A small-molecule ligand and the protein it binds are described below.
Small molecule (SMILES): CC1(C)CN(c2cc(C(F)(F)F)cc3cncn23)CC[C@]12NC(=O)NC2=O

Sequence of chain 1.A:
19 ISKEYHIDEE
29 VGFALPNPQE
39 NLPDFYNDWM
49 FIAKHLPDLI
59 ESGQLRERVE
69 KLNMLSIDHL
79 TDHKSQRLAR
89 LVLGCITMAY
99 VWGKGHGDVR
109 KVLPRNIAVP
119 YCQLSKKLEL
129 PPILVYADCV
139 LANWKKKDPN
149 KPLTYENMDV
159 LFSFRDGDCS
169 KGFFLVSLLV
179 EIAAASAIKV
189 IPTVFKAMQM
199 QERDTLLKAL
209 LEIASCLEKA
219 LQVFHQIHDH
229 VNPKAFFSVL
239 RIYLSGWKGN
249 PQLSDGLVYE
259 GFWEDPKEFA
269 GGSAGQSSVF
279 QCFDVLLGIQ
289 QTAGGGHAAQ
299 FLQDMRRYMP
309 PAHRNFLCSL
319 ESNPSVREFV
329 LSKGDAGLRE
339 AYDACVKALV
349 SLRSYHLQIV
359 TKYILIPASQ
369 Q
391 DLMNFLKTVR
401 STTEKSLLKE

Binding-site contacts:
Ligand atom C14 contacts residue GLY270 of chain 1.A at 3.3 Å.
Ligand atom C12 contacts residue ALA272 of chain 1.A at 3.7 Å (hydrophobic).
Ligand atom F27 contacts residue PHE172 of chain 1.A at 3.8 Å.
Ligand atom C13 contacts residue SER271 of chain 1.A at 4.0 Å.
Ligand atom C12 contacts residue PHE171 of chain 1.A at 3.7 Å (hydrophobic).
Ligand atom C09 contacts residue ARG239 of chain 1.A at 3.6 Å.
Ligand atom C03 contacts residue GLY270 of chain 1.A at 4.0 Å.
Ligand atom C01 contacts residue GLY270 of chain 1.A at 3.5 Å.
Ligand atom F26 contacts residue CYS137 of chain 1.A at 3.4 Å.
Ligand atom N10 contacts residue ALA272 of chain 1.A at 3.9 Å.
Ligand atom C17 contacts residue ALA272 of chain 1.A at 3.2 Å (hydrophobic).
Ligand atom F25 contacts residue CYS137 of chain 1.A at 3.5 Å.
Ligand atom C01 contacts residue SER271 of chain 1.A at 3.8 Å.
Ligand atom C06 contacts residue HEM1 of chain 1.D at 3.6 Å.
Ligand atom C17 contacts residue PHE171 of chain 1.A at 4.0 Å (hydrophobic).
Ligand atom F27 contacts residue VAL138 of chain 1.A at 3.5 Å.
Ligand atom N02 contacts residue GLY270 of chain 1.A at 3.4 Å (h-bond).
Ligand atom O22 contacts residue LEU392 of chain 1.A at 4.0 Å.
Ligand atom C07 contacts residue GLY270 of chain 1.A at 3.6 Å.
Ligand atom C11 contacts residue ALA272 of chain 1.A at 3.5 Å (hydrophobic).
Ligand atom C15 contacts residue HEM1 of chain 1.D at 3.1 Å.
Ligand atom F26 contacts residue PHE172 of chain 1.A at 3.7 Å.
Ligand atom F25 contacts residue SER271 of chain 1.A at 3.5 Å.
Ligand atom F25 contacts residue GLY270 of chain 1.A at 3.6 Å.
Ligand atom C17 contacts residue HEM1 of chain 1.D at 3.3 Å.
Ligand atom F26 contacts residue LEU242 of chain 1.A at 3.5 Å.
Ligand atom C14 contacts residue SER271 of chain 1.A at 3.7 Å.
Ligand atom O22 contacts residue ILE362 of chain 1.A at 3.6 Å.
Ligand atom C13 contacts residue PHE171 of chain 1.A at 3.8 Å (hydrophobic).
Ligand atom N10 contacts residue PHE171 of chain 1.A at 3.8 Å.
Ligand atom N16 contacts residue HEM1 of chain 1.D at 2.2 Å.
Ligand atom F25 contacts residue TYR134 of chain 1.A at 3.8 Å.
Ligand atom C24 contacts residue CYS137 of chain 1.A at 3.9 Å (hydrophobic).
Ligand atom C11 contacts residue PHE171 of chain 1.A at 3.6 Å (hydrophobic).
Ligand atom C08 contacts residue PHE234 of chain 1.A at 3.7 Å (hydrophobic).
Ligand atom C07 contacts residue HEM1 of chain 1.D at 3.6 Å.
Ligand atom N16 contacts residue ALA272 of chain 1.A at 3.8 Å.
Ligand atom N10 contacts residue SER271 of chain 1.A at 4.0 Å.
Ligand atom F27 contacts residue CYS137 of chain 1.A at 3.5 Å.
Ligand atom O22 contacts residue HEM1 of chain 1.D at 3.8 Å.